Sequence of chain 1.C:
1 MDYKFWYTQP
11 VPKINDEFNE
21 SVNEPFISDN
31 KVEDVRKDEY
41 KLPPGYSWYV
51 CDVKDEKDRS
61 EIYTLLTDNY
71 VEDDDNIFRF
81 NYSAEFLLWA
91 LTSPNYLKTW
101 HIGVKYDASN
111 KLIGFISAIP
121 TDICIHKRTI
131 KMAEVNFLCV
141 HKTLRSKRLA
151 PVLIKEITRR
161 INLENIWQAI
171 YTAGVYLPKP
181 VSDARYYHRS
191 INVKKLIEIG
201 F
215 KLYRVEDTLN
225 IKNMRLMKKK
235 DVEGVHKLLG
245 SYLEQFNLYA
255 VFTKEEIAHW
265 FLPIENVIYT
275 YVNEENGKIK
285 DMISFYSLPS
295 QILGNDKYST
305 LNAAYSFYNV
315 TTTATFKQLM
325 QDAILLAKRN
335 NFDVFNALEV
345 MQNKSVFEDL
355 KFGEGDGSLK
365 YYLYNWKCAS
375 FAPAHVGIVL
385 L

Binding-site contacts:
Ligand atom C contacts residue GLU134 of chain 1.C at 3.7 Å.
Ligand atom O contacts residue ALA90 of chain 1.C at 3.7 Å.
Ligand atom C contacts residue PHE137 of chain 1.C at 4.3 Å (hydrophobic).
Ligand atom O contacts residue TRP264 of chain 1.C at 3.8 Å.
Ligand atom O2 contacts residue GLU134 of chain 1.C at 2.9 Å (salt-bridge).
Ligand atom C contacts residue LEU385 of chain 1.C at 3.9 Å (hydrophobic).
Ligand atom C contacts residue ILE119 of chain 1.C at 4.4 Å (hydrophobic).
Ligand atom OXT contacts residue ALA90 of chain 1.C at 3.3 Å (h-bond).
Ligand atom OXT contacts residue LEU91 of chain 1.C at 3.9 Å.
Ligand atom OXT contacts residue ASN136 of chain 1.C at 3.9 Å.
Ligand atom O contacts residue DMS1 of chain 1.T at 3.7 Å.
Ligand atom O2 contacts residue LEU384 of chain 1.C at 3.8 Å.
Ligand atom O2 contacts residue LEU385 of chain 1.C at 3.1 Å (h-bond).
Ligand atom O contacts residue LEU385 of chain 1.C at 3.8 Å.
Ligand atom C contacts residue ASN136 of chain 1.C at 4.0 Å.
Ligand atom O2 contacts residue ASN136 of chain 1.C at 3.1 Å (h-bond).
Ligand atom OXT contacts residue PHE137 of chain 1.C at 3.6 Å.
Ligand atom O contacts residue GLU134 of chain 1.C at 3.0 Å (salt-bridge).
Ligand atom OXT contacts residue ILE119 of chain 1.C at 4.4 Å.
Ligand atom C contacts residue ALA90 of chain 1.C at 3.9 Å (hydrophobic).
Ligand atom CA contacts residue GLU134 of chain 1.C at 3.8 Å.
Ligand atom CA contacts residue LEU385 of chain 1.C at 3.7 Å (hydrophobic).
Ligand atom O2 contacts residue DMS1 of chain 1.T at 4.3 Å.
Ligand atom CA contacts residue PHE137 of chain 1.C at 4.2 Å (hydrophobic).
Ligand atom O contacts residue ILE119 of chain 1.C at 3.7 Å.
Ligand atom OXT contacts residue LEU385 of chain 1.C at 4.4 Å.
Ligand atom CA contacts residue ASN136 of chain 1.C at 2.6 Å.

This small molecule binds to this protein.
Small molecule (SMILES): O=C(O)CO